Binding-site contacts:
Ligand atom CZ contacts residue ASN41 of chain 1.G at 3.2 Å.
Ligand atom N contacts residue TRP77 of chain 1.G at 3.6 Å.
Ligand atom CA contacts residue ASN50 of chain 1.G at 3.4 Å.
Ligand atom C contacts residue TRP77 of chain 1.G at 3.4 Å (hydrophobic).
Ligand atom CM2 contacts residue SER46 of chain 1.G at 3.5 Å.
Ligand atom NE contacts residue ASN41 of chain 1.G at 2.9 Å (h-bond).
Ligand atom CD contacts residue TRP77 of chain 1.G at 3.7 Å (hydrophobic).
Ligand atom O contacts residue THR78 of chain 1.G at 3.7 Å.
Ligand atom CB contacts residue PHE47 of chain 1.G at 3.2 Å (hydrophobic).
Ligand atom O contacts residue ASN50 of chain 1.G at 3.0 Å (h-bond).
Ligand atom CB contacts residue GLY45 of chain 1.G at 3.5 Å.
Ligand atom CM1 contacts residue TYR83 of chain 1.G at 3.8 Å (hydrophobic).
Ligand atom C contacts residue PHE47 of chain 1.G at 3.7 Å (hydrophobic).
Ligand atom CD contacts residue ASN41 of chain 1.G at 3.2 Å.
Ligand atom CM2 contacts residue ASP44 of chain 1.G at 3.5 Å.
Ligand atom CA contacts residue TRP77 of chain 1.G at 3.6 Å (hydrophobic).
Ligand atom O contacts residue SER46 of chain 1.G at 3.3 Å.
Ligand atom CG contacts residue GLY45 of chain 1.G at 3.4 Å.
Ligand atom N contacts residue ASN50 of chain 1.G at 2.8 Å (h-bond).
Ligand atom C contacts residue ASN50 of chain 1.G at 3.5 Å.
Ligand atom C contacts residue TRP77 of chain 1.G at 3.5 Å (hydrophobic).
Ligand atom CM2 contacts residue PHE42 of chain 1.G at 3.8 Å (hydrophobic).
Ligand atom CD contacts residue SER46 of chain 1.G at 3.7 Å.
Ligand atom CA contacts residue ASN50 of chain 1.G at 3.8 Å.
Ligand atom CA contacts residue PHE47 of chain 1.G at 3.2 Å (hydrophobic).
Ligand atom N contacts residue TRP77 of chain 1.G at 3.7 Å.
Ligand atom CB contacts residue ASN50 of chain 1.G at 3.7 Å.
Ligand atom OG1 contacts residue ASN50 of chain 1.G at 2.8 Å (h-bond).
Ligand atom NH2 contacts residue ASN41 of chain 1.G at 3.3 Å (h-bond).
Ligand atom O contacts residue PHE47 of chain 1.G at 2.9 Å (h-bond).
Ligand atom N contacts residue PHE47 of chain 1.G at 3.1 Å (h-bond).
Ligand atom N contacts residue GLY45 of chain 1.G at 3.3 Å (h-bond).
Ligand atom CG contacts residue PHE47 of chain 1.G at 3.5 Å (hydrophobic).
Ligand atom O contacts residue TRP77 of chain 1.G at 3.7 Å.
Ligand atom CG contacts residue TRP77 of chain 1.G at 3.7 Å (hydrophobic).
Ligand atom O contacts residue TRP77 of chain 1.G at 3.0 Å.
Ligand atom CM1 contacts residue TRP77 of chain 1.G at 3.5 Å (hydrophobic).
Ligand atom O contacts residue SER48 of chain 1.G at 3.0 Å (h-bond).
Ligand atom O contacts residue ASN50 of chain 1.G at 3.5 Å (h-bond).
Ligand atom NH1 contacts residue ASN41 of chain 1.G at 3.4 Å (h-bond).

Sequence of chain 1.G:
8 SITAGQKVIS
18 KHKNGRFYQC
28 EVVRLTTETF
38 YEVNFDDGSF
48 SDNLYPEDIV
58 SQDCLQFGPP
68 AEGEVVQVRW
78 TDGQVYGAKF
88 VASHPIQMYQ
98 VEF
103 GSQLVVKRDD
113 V

This small molecule binds to this protein.
Small molecule (SMILES): CC(C)C[C@H](N)C(=O)N[C@@H](C)C(=O)N[C@H](C(=O)N[C@@H](CCCC[N+](C)(C)C)C(=O)N[C@@H](C)C(=O)N[C@@H](C)C(=O)N[C@H](C=O)CCCN=C(N)N)[C@@H](C)O